This protein binds this small molecule.
Small molecule (SMILES): CC(=O)N[C@@H]1[C@@H](O)[C@H](O)[C@@H](CO)O[C@H]1O

Binding-site contacts:
Ligand atom O5 contacts residue ASN83 of chain 1.C at 2.4 Å (h-bond).
Ligand atom C7 contacts residue ASN83 of chain 1.C at 3.1 Å.
Ligand atom O6 contacts residue GLY81 of chain 1.C at 3.5 Å (h-bond).
Ligand atom C5 contacts residue GLY81 of chain 1.C at 4.0 Å.
Ligand atom O7 contacts residue ASN83 of chain 1.C at 3.0 Å (h-bond).
Ligand atom C2 contacts residue GLY81 of chain 1.C at 4.4 Å.
Ligand atom O7 contacts residue SER75 of chain 1.C at 3.3 Å (h-bond).
Ligand atom C3 contacts residue ASN83 of chain 1.C at 3.8 Å.
Ligand atom C5 contacts residue ASN83 of chain 1.C at 3.7 Å.
Ligand atom C1 contacts residue GLY81 of chain 1.C at 4.0 Å.
Ligand atom O6 contacts residue ASN83 of chain 1.C at 4.3 Å.
Ligand atom O7 contacts residue GLY81 of chain 1.C at 4.4 Å.
Ligand atom C4 contacts residue ASN83 of chain 1.C at 4.3 Å.
Ligand atom O5 contacts residue GLY81 of chain 1.C at 3.1 Å (h-bond).
Ligand atom C8 contacts residue ASN83 of chain 1.C at 4.3 Å.
Ligand atom C7 contacts residue SER75 of chain 1.C at 3.6 Å.
Ligand atom C8 contacts residue SER75 of chain 1.C at 3.7 Å.
Ligand atom C2 contacts residue ASN83 of chain 1.C at 2.5 Å.
Ligand atom C6 contacts residue GLY81 of chain 1.C at 3.8 Å.
Ligand atom N2 contacts residue ASN83 of chain 1.C at 2.9 Å (h-bond).
Ligand atom C1 contacts residue ASN83 of chain 1.C at 1.4 Å.

Sequence of chain 1.C:
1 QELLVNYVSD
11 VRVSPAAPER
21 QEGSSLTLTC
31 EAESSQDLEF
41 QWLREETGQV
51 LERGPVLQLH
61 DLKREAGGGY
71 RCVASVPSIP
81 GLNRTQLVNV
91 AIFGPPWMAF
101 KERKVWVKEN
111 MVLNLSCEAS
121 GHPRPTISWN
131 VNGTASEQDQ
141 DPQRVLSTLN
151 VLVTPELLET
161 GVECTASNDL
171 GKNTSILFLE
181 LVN